A small-molecule ligand and the protein it binds are described below.
Small molecule (SMILES): Cc1ccncc1NC(=O)Cc1cccc(Br)c1

Binding-site contacts:
Ligand atom C3 contacts residue GLU166 of chain 2.A at 3.5 Å.
Ligand atom C3 contacts residue PHE140 of chain 2.A at 3.2 Å (hydrophobic).
Ligand atom BR contacts residue ASP187 of chain 2.A at 3.3 Å.
Ligand atom C11 contacts residue ARG188 of chain 2.A at 3.8 Å.
Ligand atom C13 contacts residue HIS164 of chain 2.A at 3.4 Å.
Ligand atom C1 contacts residue LEU141 of chain 2.A at 3.9 Å (hydrophobic).
Ligand atom C3 contacts residue LEU141 of chain 2.A at 3.8 Å (hydrophobic).
Ligand atom C11 contacts residue MET165 of chain 2.A at 3.7 Å (hydrophobic).
Ligand atom BR contacts residue MET165 of chain 2.A at 4.0 Å.
Ligand atom O contacts residue MET165 of chain 2.A at 3.5 Å.
Ligand atom C9 contacts residue GLN189 of chain 2.A at 3.3 Å.
Ligand atom C10 contacts residue ARG188 of chain 2.A at 4.0 Å.
Ligand atom N contacts residue GLU166 of chain 2.A at 3.7 Å.
Ligand atom N1 contacts residue CYS145 of chain 2.A at 3.8 Å.
Ligand atom C4 contacts residue MET165 of chain 2.A at 4.0 Å (hydrophobic).
Ligand atom C2 contacts residue LEU141 of chain 2.A at 3.5 Å (hydrophobic).
Ligand atom C3 contacts residue HIS163 of chain 2.A at 3.8 Å.
Ligand atom C4 contacts residue HIS163 of chain 2.A at 3.3 Å.
Ligand atom BR contacts residue HIS164 of chain 2.A at 3.7 Å.
Ligand atom C2 contacts residue GLU166 of chain 2.A at 3.5 Å.
Ligand atom BR contacts residue HIS41 of chain 2.A at 3.3 Å.
Ligand atom C4 contacts residue GLU166 of chain 2.A at 3.7 Å.
Ligand atom C11 contacts residue MET49 of chain 2.A at 3.3 Å (hydrophobic).
Ligand atom C contacts residue ASN142 of chain 2.A at 3.8 Å.
Ligand atom BR contacts residue MET49 of chain 2.A at 4.1 Å.
Ligand atom N contacts residue SER144 of chain 2.A at 3.7 Å.
Ligand atom C10 contacts residue GLN189 of chain 2.A at 3.5 Å.
Ligand atom C12 contacts residue HIS164 of chain 2.A at 3.9 Å.
Ligand atom N contacts residue PHE140 of chain 2.A at 3.7 Å.
Ligand atom C2 contacts residue PHE140 of chain 2.A at 3.6 Å (hydrophobic).
Ligand atom C2 contacts residue ASN142 of chain 2.A at 3.7 Å.
Ligand atom N contacts residue HIS163 of chain 2.A at 2.7 Å (h-bond).
Ligand atom C10 contacts residue MET49 of chain 2.A at 3.8 Å (hydrophobic).
Ligand atom C12 contacts residue MET165 of chain 2.A at 3.9 Å (hydrophobic).
Ligand atom O contacts residue GLU166 of chain 2.A at 3.0 Å (salt-bridge).
Ligand atom C1 contacts residue ASN142 of chain 2.A at 3.8 Å.
Ligand atom C1 contacts residue GLU166 of chain 2.A at 4.0 Å.
Ligand atom C12 contacts residue MET49 of chain 2.A at 3.6 Å (hydrophobic).
Ligand atom C13 contacts residue HIS41 of chain 2.A at 3.8 Å.
Ligand atom C4 contacts residue CYS145 of chain 2.A at 3.8 Å (hydrophobic).

Sequence of chain 2.A:
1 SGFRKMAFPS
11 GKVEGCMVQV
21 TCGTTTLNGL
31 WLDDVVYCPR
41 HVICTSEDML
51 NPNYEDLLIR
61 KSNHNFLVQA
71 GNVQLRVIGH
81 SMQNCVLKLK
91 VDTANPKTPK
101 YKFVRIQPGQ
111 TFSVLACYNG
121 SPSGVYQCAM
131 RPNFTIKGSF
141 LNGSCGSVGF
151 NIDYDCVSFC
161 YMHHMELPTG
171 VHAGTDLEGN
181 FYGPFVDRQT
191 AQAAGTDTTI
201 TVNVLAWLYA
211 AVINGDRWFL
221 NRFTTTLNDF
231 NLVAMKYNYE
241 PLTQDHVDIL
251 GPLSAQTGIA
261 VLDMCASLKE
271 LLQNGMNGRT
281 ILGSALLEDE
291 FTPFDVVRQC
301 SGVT